Sequence of chain 2.A:
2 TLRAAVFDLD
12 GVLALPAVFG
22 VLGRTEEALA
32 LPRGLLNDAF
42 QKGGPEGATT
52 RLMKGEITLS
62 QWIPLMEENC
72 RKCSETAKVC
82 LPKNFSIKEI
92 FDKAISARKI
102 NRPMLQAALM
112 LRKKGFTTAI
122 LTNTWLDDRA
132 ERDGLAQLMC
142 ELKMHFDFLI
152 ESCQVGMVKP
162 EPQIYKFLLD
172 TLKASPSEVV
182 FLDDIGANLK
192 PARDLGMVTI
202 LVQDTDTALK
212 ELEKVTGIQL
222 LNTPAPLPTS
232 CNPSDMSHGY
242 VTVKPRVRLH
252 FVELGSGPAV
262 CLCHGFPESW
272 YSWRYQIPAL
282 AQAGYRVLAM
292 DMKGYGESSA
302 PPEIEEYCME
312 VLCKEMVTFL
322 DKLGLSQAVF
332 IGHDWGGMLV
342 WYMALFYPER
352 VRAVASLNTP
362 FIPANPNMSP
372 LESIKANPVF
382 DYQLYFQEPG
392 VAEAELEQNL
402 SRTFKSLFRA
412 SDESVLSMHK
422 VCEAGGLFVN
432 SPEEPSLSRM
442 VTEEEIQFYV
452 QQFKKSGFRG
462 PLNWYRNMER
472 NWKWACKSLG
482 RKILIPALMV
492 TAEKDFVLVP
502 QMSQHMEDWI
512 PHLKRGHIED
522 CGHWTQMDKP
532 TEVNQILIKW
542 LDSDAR

A protein and the small-molecule ligand that binds it are described below.
Small molecule (SMILES): C[C@@H]1CN=C(NCCc2ccccc2)S1

Binding-site contacts:
Ligand atom C13 contacts residue PRO268 of chain 2.A at 4.4 Å (hydrophobic).
Ligand atom C6 contacts residue TYR383 of chain 2.A at 3.6 Å (hydrophobic).
Ligand atom C6 contacts residue ASP335 of chain 2.A at 3.3 Å.
Ligand atom C13 contacts residue LEU408 of chain 2.A at 3.6 Å (hydrophobic).
Ligand atom C1 contacts residue TYR383 of chain 2.A at 3.4 Å (hydrophobic).
Ligand atom N4 contacts residue GLN384 of chain 2.A at 4.0 Å.
Ligand atom N3 contacts residue TYR383 of chain 2.A at 3.4 Å (h-bond).
Ligand atom C1 contacts residue ASP335 of chain 2.A at 3.4 Å.
Ligand atom C12 contacts residue TYR383 of chain 2.A at 3.5 Å (hydrophobic).
Ligand atom C6 contacts residue TYR466 of chain 2.A at 2.8 Å (hydrophobic).
Ligand atom C7 contacts residue GLN384 of chain 2.A at 4.0 Å.
Ligand atom N4 contacts residue TYR383 of chain 2.A at 3.0 Å (h-bond).
Ligand atom C8 contacts residue MET339 of chain 2.A at 4.2 Å (hydrophobic).
Ligand atom C7 contacts residue TRP336 of chain 2.A at 3.5 Å (hydrophobic).
Ligand atom C9 contacts residue ASP335 of chain 2.A at 3.5 Å.
Ligand atom S2 contacts residue ASP335 of chain 2.A at 3.3 Å (salt-bridge).
Ligand atom C8 contacts residue TRP336 of chain 2.A at 4.1 Å (hydrophobic).
Ligand atom C11 contacts residue TRP525 of chain 2.A at 4.0 Å (hydrophobic).
Ligand atom S2 contacts residue TRP336 of chain 2.A at 3.7 Å.
Ligand atom C9 contacts residue TYR466 of chain 2.A at 4.0 Å (hydrophobic).
Ligand atom C1 contacts residue TYR466 of chain 2.A at 3.6 Å (hydrophobic).
Ligand atom C9 contacts residue TYR383 of chain 2.A at 4.2 Å (hydrophobic).
Ligand atom S2 contacts residue LEU499 of chain 2.A at 4.1 Å.
Ligand atom C13 contacts residue TRP525 of chain 2.A at 4.2 Å (hydrophobic).
Ligand atom C11 contacts residue PHE267 of chain 2.A at 3.6 Å (hydrophobic).
Ligand atom C10 contacts residue TYR466 of chain 2.A at 4.1 Å (hydrophobic).
Ligand atom C7 contacts residue TYR383 of chain 2.A at 4.2 Å (hydrophobic).
Ligand atom N3 contacts residue ASP335 of chain 2.A at 2.8 Å (salt-bridge).
Ligand atom C13 contacts residue PHE267 of chain 2.A at 4.0 Å (hydrophobic).
Ligand atom N4 contacts residue TRP336 of chain 2.A at 4.0 Å.
Ligand atom C14 contacts residue PHE387 of chain 2.A at 4.1 Å (hydrophobic).
Ligand atom C7 contacts residue TYR466 of chain 2.A at 3.7 Å (hydrophobic).
Ligand atom N3 contacts residue TYR466 of chain 2.A at 3.6 Å.
Ligand atom C14 contacts residue TYR383 of chain 2.A at 3.8 Å (hydrophobic).
Ligand atom C15 contacts residue LEU408 of chain 2.A at 3.6 Å (hydrophobic).
Ligand atom C14 contacts residue MET419 of chain 2.A at 3.9 Å (hydrophobic).
Ligand atom C12 contacts residue TYR466 of chain 2.A at 4.2 Å (hydrophobic).
Ligand atom C15 contacts residue PHE267 of chain 2.A at 4.3 Å (hydrophobic).
Ligand atom C9 contacts residue HIS524 of chain 2.A at 3.9 Å.
Ligand atom N4 contacts residue TYR466 of chain 2.A at 3.2 Å (h-bond).